Sequence of chain 1.B:
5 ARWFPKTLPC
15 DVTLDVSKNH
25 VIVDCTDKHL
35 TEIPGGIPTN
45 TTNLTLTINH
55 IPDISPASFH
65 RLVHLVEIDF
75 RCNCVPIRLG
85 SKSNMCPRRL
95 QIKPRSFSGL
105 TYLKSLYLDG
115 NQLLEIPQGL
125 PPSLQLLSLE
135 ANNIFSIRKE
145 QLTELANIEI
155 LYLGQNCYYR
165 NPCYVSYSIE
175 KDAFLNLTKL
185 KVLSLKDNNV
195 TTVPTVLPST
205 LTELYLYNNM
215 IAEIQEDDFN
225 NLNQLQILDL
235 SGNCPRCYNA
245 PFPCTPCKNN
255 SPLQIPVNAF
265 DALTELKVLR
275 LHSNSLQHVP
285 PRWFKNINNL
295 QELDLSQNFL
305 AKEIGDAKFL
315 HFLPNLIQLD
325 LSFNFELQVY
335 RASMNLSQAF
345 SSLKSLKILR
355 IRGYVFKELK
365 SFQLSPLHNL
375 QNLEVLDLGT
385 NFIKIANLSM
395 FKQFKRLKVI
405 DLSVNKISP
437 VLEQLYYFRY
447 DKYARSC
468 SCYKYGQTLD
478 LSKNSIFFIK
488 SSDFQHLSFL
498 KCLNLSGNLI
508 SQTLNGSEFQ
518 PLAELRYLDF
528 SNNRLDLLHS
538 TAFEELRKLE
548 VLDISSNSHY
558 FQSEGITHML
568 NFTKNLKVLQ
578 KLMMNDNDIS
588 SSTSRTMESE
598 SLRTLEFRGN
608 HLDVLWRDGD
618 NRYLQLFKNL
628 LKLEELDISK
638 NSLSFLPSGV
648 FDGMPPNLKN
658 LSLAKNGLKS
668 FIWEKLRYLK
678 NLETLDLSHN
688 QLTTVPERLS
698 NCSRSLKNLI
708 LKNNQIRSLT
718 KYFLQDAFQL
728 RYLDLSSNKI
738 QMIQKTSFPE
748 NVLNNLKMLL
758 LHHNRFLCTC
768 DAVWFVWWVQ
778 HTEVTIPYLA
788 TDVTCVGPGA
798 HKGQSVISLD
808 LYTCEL

Binding-site contacts:
Ligand atom C1 contacts residue ASN512 of chain 1.B at 1.5 Å.
Ligand atom O7 contacts residue ASN512 of chain 1.B at 3.9 Å.
Ligand atom O5 contacts residue SER514 of chain 1.B at 3.7 Å.
Ligand atom O5 contacts residue ASN512 of chain 1.B at 2.4 Å (h-bond).
Ligand atom N2 contacts residue ASN512 of chain 1.B at 2.9 Å (h-bond).
Ligand atom C5 contacts residue SER514 of chain 1.B at 3.7 Å.
Ligand atom O6 contacts residue SER514 of chain 1.B at 4.3 Å.
Ligand atom C2 contacts residue ASN512 of chain 1.B at 2.4 Å.
Ligand atom C7 contacts residue ASN512 of chain 1.B at 3.6 Å.
Ligand atom C4 contacts residue ASN512 of chain 1.B at 4.3 Å.
Ligand atom C1 contacts residue SER514 of chain 1.B at 3.6 Å.
Ligand atom C3 contacts residue ASN512 of chain 1.B at 3.8 Å.
Ligand atom C5 contacts residue ASN512 of chain 1.B at 3.7 Å.

A protein and the small-molecule ligand that binds it are described below.
Small molecule (SMILES): CC(=O)N[C@@H]1[C@@H](O)[C@H](O)[C@@H](CO)O[C@H]1O